A small-molecule ligand and the protein it binds are described below.
Small molecule (SMILES): CC(C)c1ccc2c(c1)[C@@H](NC[C@@H](O)[C@@H]1C[C@H](C)CCCCCCCCC(=O)N(C)[C@@H](C)C(=O)N1)CC(C)(C)O2

Sequence of chain 1.B:
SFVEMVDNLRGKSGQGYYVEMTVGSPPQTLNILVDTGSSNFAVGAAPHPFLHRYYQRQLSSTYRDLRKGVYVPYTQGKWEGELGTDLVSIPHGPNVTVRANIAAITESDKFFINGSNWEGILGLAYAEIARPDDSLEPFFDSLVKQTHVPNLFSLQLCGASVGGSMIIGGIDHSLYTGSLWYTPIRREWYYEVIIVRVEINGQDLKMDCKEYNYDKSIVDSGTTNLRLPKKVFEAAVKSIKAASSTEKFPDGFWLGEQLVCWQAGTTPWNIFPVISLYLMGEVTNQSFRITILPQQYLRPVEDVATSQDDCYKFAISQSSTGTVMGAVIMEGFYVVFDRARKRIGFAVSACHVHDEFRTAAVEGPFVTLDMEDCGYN

Binding-site contacts:
Ligand atom O46 contacts residue TYR87 of chain 1.B at 3.6 Å.
Ligand atom C35 contacts residue THR248 of chain 1.B at 3.5 Å.
Ligand atom C83 contacts residue GLY50 of chain 1.B at 3.4 Å.
Ligand atom C12 contacts residue GLY246 of chain 1.B at 3.5 Å.
Ligand atom C40 contacts residue GLN89 of chain 1.B at 3.5 Å.
Ligand atom C7 contacts residue GLY246 of chain 1.B at 3.5 Å.
Ligand atom N82 contacts residue ASP244 of chain 1.B at 3.0 Å (salt-bridge).
Ligand atom C84 contacts residue THR88 of chain 1.B at 3.5 Å.
Ligand atom N82 contacts residue GLY50 of chain 1.B at 3.1 Å (h-bond).
Ligand atom C23 contacts residue LEU46 of chain 1.B at 3.6 Å (hydrophobic).
Ligand atom N5 contacts residue GLY246 of chain 1.B at 2.9 Å (h-bond).
Ligand atom C86 contacts residue THR88 of chain 1.B at 3.6 Å.
Ligand atom C91 contacts residue TYR214 of chain 1.B at 3.7 Å (hydrophobic).
Ligand atom O76 contacts residue GLN89 of chain 1.B at 3.3 Å (h-bond).
Ligand atom C85 contacts residue THR88 of chain 1.B at 3.5 Å.
Ligand atom O39 contacts residue THR247 of chain 1.B at 3.3 Å.
Ligand atom C84 contacts residue ASP244 of chain 1.B at 3.5 Å.
Ligand atom C92 contacts residue GLY50 of chain 1.B at 3.3 Å.
Ligand atom C2 contacts residue THR247 of chain 1.B at 3.7 Å.
Ligand atom C40 contacts residue TYR87 of chain 1.B at 3.6 Å (hydrophobic).
Ligand atom N5 contacts residue THR247 of chain 1.B at 3.5 Å (h-bond).
Ligand atom C48 contacts residue THR247 of chain 1.B at 3.5 Å.
Ligand atom C89 contacts residue THR88 of chain 1.B at 3.5 Å.
Ligand atom C29 contacts residue GLY27 of chain 1.B at 3.7 Å.
Ligand atom C26 contacts residue GLY29 of chain 1.B at 3.7 Å.
Ligand atom C26 contacts residue GLN28 of chain 1.B at 3.4 Å.
Ligand atom O46 contacts residue ASP48 of chain 1.B at 2.7 Å (salt-bridge).
Ligand atom C9 contacts residue ASP48 of chain 1.B at 3.6 Å.
Ligand atom C48 contacts residue ASP244 of chain 1.B at 3.2 Å.
Ligand atom C87 contacts residue TYR214 of chain 1.B at 3.5 Å (hydrophobic).
Ligand atom C83 contacts residue ASP244 of chain 1.B at 3.6 Å.
Ligand atom O88 contacts residue THR88 of chain 1.B at 3.0 Å (h-bond).
Ligand atom C32 contacts residue THR248 of chain 1.B at 3.2 Å.
Ligand atom C96 contacts residue SER51 of chain 1.B at 3.7 Å.
Ligand atom O76 contacts residue THR88 of chain 1.B at 3.1 Å.
Ligand atom C97 contacts residue PRO86 of chain 1.B at 3.4 Å (hydrophobic).
Ligand atom C90 contacts residue PRO86 of chain 1.B at 3.6 Å (hydrophobic).
Ligand atom O39 contacts residue THR248 of chain 1.B at 2.8 Å (h-bond).
Ligand atom C86 contacts residue THR345 of chain 1.B at 3.6 Å.
Ligand atom C9 contacts residue GLY246 of chain 1.B at 3.3 Å.